Sequence of chain 1.A:
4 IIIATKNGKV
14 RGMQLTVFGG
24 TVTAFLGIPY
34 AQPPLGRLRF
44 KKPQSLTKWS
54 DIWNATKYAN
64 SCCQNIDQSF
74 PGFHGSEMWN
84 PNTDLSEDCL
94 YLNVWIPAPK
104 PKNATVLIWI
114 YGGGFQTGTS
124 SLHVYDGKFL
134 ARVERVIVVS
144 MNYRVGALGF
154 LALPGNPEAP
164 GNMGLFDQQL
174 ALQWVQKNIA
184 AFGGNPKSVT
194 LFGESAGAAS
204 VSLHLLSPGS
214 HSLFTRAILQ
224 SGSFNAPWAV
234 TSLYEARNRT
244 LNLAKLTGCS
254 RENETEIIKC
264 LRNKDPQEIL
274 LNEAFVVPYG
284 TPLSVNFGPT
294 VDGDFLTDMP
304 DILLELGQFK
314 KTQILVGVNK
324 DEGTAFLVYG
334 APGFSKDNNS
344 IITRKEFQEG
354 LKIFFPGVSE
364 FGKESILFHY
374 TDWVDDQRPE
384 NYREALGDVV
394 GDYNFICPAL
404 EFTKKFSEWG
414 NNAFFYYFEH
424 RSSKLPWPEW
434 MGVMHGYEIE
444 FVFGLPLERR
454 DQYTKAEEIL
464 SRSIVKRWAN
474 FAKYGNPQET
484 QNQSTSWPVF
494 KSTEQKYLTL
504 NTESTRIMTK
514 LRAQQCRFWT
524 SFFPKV

Binding-site contacts:
Ligand atom O3 contacts residue PRO281 of chain 1.A at 3.6 Å.
Ligand atom C6 contacts residue PRO281 of chain 1.A at 4.3 Å (hydrophobic).
Ligand atom C3 contacts residue PHE278 of chain 1.A at 3.3 Å (hydrophobic).
Ligand atom O2 contacts residue PRO281 of chain 1.A at 3.8 Å.
Ligand atom C1 contacts residue ASN241 of chain 1.A at 1.4 Å.
Ligand atom C8 contacts residue TYR237 of chain 1.A at 3.5 Å (hydrophobic).
Ligand atom O4 contacts residue LEU249 of chain 1.A at 3.9 Å.
Ligand atom O6 contacts residue ASN245 of chain 1.A at 3.5 Å (h-bond).
Ligand atom C4 contacts residue ASN241 of chain 1.A at 4.3 Å.
Ligand atom O6 contacts residue TYR282 of chain 1.A at 4.3 Å.
Ligand atom C6 contacts residue TYR282 of chain 1.A at 4.2 Å (hydrophobic).
Ligand atom C4 contacts residue PHE278 of chain 1.A at 3.1 Å (hydrophobic).
Ligand atom C6 contacts residue ASN245 of chain 1.A at 3.8 Å.
Ligand atom C6 contacts residue LEU249 of chain 1.A at 3.3 Å (hydrophobic).
Ligand atom O5 contacts residue ASN245 of chain 1.A at 4.2 Å.
Ligand atom C4 contacts residue LEU249 of chain 1.A at 4.1 Å (hydrophobic).
Ligand atom O3 contacts residue PHE278 of chain 1.A at 2.9 Å (h-bond).
Ligand atom O5 contacts residue ASN245 of chain 1.A at 3.4 Å (h-bond).
Ligand atom C3 contacts residue ASN241 of chain 1.A at 3.7 Å.
Ligand atom C6 contacts residue ASN245 of chain 1.A at 3.6 Å.
Ligand atom C1 contacts residue ASN245 of chain 1.A at 4.1 Å.
Ligand atom C4 contacts residue ASN245 of chain 1.A at 4.2 Å.
Ligand atom C5 contacts residue LEU249 of chain 1.A at 4.2 Å (hydrophobic).
Ligand atom O3 contacts residue VAL280 of chain 1.A at 3.6 Å (h-bond).
Ligand atom C2 contacts residue PRO281 of chain 1.A at 4.2 Å (hydrophobic).
Ligand atom O7 contacts residue TYR237 of chain 1.A at 2.9 Å (h-bond).
Ligand atom C7 contacts residue TYR237 of chain 1.A at 3.7 Å (hydrophobic).
Ligand atom C3 contacts residue ASN245 of chain 1.A at 4.3 Å.
Ligand atom O5 contacts residue ASN241 of chain 1.A at 2.4 Å (h-bond).
Ligand atom O4 contacts residue PHE278 of chain 1.A at 3.6 Å (h-bond).
Ligand atom C5 contacts residue ASN241 of chain 1.A at 3.8 Å.
Ligand atom C5 contacts residue ASN245 of chain 1.A at 4.2 Å.
Ligand atom N2 contacts residue ASN241 of chain 1.A at 2.8 Å (h-bond).
Ligand atom N2 contacts residue PRO281 of chain 1.A at 4.2 Å.
Ligand atom O6 contacts residue PRO281 of chain 1.A at 4.2 Å.
Ligand atom O7 contacts residue ASN241 of chain 1.A at 3.5 Å (h-bond).
Ligand atom O3 contacts residue PRO281 of chain 1.A at 4.0 Å.
Ligand atom C2 contacts residue ASN241 of chain 1.A at 2.4 Å.
Ligand atom C5 contacts residue ASN245 of chain 1.A at 3.5 Å.
Ligand atom C7 contacts residue ASN241 of chain 1.A at 3.3 Å.

The protein below binds the small molecule below.
Small molecule (SMILES): CC(=O)N[C@H]1[C@H](O[C@H]2[C@H](O)[C@@H](NC(C)=O)CO[C@@H]2CO[C@@H]2O[C@@H](C)[C@@H](O)[C@@H](O)[C@@H]2O)O[C@H](CO)[C@@H](O)[C@@H]1O